Binding-site contacts:
Ligand atom N contacts residue TYR226 of chain 1.C at 3.3 Å.
Ligand atom CB contacts residue PHE231 of chain 1.C at 4.3 Å (hydrophobic).
Ligand atom O contacts residue ARG89 of chain 1.B at 3.3 Å (salt-bridge).
Ligand atom CB contacts residue PHE183 of chain 1.C at 4.2 Å (hydrophobic).
Ligand atom CB contacts residue ARG89 of chain 1.B at 4.5 Å.
Ligand atom CD contacts residue SER182 of chain 1.C at 3.7 Å.
Ligand atom O contacts residue SER153 of chain 1.B at 3.4 Å (h-bond).
Ligand atom CD contacts residue GLU181 of chain 1.C at 4.2 Å.
Ligand atom CD contacts residue TYR226 of chain 1.C at 4.0 Å (hydrophobic).
Ligand atom CG contacts residue LEU141 of chain 1.B at 4.1 Å (hydrophobic).
Ligand atom CG contacts residue PHE183 of chain 1.C at 3.7 Å (hydrophobic).
Ligand atom N contacts residue SER182 of chain 1.C at 3.6 Å (h-bond).
Ligand atom CG contacts residue SER153 of chain 1.B at 4.3 Å.
Ligand atom C contacts residue LEU141 of chain 1.B at 4.2 Å (hydrophobic).
Ligand atom OXT contacts residue ARG89 of chain 1.B at 2.9 Å (salt-bridge).
Ligand atom N contacts residue PHE231 of chain 1.C at 3.9 Å.
Ligand atom N contacts residue PHE123 of chain 1.C at 3.9 Å.
Ligand atom CB contacts residue PHE87 of chain 1.B at 4.1 Å (hydrophobic).
Ligand atom C contacts residue ARG89 of chain 1.B at 3.3 Å.
Ligand atom OXT contacts residue PHE87 of chain 1.B at 3.7 Å.
Ligand atom N contacts residue GLU181 of chain 1.C at 2.9 Å (salt-bridge).
Ligand atom C contacts residue SER153 of chain 1.B at 3.2 Å.
Ligand atom O contacts residue LEU141 of chain 1.B at 3.8 Å.
Ligand atom CD contacts residue PHE231 of chain 1.C at 3.7 Å (hydrophobic).
Ligand atom CG contacts residue ARG89 of chain 1.B at 4.5 Å.
Ligand atom CG contacts residue PHE231 of chain 1.C at 4.2 Å (hydrophobic).
Ligand atom CB contacts residue TYR226 of chain 1.C at 4.2 Å (hydrophobic).
Ligand atom O contacts residue THR228 of chain 1.C at 3.5 Å (h-bond).
Ligand atom CD contacts residue PHE183 of chain 1.C at 3.5 Å (hydrophobic).
Ligand atom OXT contacts residue SER153 of chain 1.B at 2.8 Å (h-bond).

A protein and the small-molecule ligand that binds it are described below.
Small molecule (SMILES): NCCCC(=O)O

Sequence of chain 1.C:
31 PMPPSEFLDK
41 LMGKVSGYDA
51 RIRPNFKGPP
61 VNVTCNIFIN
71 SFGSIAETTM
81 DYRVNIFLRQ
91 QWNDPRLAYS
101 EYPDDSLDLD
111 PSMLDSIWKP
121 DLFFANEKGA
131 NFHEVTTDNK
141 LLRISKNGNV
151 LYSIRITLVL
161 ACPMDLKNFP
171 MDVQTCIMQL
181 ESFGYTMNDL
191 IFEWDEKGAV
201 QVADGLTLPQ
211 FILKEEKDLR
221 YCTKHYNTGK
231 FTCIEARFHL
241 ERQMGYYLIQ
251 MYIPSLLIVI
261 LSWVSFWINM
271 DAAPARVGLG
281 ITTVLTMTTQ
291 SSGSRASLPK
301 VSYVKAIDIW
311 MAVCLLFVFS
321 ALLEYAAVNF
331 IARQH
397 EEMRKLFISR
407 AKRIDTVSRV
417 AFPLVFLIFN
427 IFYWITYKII

Sequence of chain 1.B:
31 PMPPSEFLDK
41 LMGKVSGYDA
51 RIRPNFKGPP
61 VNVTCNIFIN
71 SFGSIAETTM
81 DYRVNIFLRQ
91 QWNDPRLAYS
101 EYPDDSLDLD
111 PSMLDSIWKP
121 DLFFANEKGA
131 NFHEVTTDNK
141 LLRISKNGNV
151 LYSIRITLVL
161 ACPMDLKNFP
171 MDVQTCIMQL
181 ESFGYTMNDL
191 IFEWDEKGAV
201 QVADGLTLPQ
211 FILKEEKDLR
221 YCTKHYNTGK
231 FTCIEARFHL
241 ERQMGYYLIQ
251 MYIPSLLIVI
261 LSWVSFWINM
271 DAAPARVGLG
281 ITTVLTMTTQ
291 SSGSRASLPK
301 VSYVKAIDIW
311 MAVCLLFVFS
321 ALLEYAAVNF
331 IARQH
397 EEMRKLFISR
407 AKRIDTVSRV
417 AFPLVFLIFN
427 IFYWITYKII